This protein binds this small molecule.
Small molecule (SMILES): Nc1ncnc2c1ncn2[C@@H]1O[C@H](CO[P](=O)(O)O[P](=O)(O)NP(=O)(O)O)[C@@H](O)[C@H]1O

Binding-site contacts:
Ligand atom C4' contacts residue GLY163 of chain 1.B at 3.8 Å.
Ligand atom N7 contacts residue ARG292 of chain 1.B at 3.7 Å.
Ligand atom O1B contacts residue MG1 of chain 1.E at 1.8 Å.
Ligand atom O3A contacts residue GLY163 of chain 1.B at 3.5 Å.
Ligand atom O1G contacts residue GLY165 of chain 1.B at 3.1 Å (h-bond).
Ligand atom O5' contacts residue GLY163 of chain 1.B at 3.8 Å.
Ligand atom C2' contacts residue GLU219 of chain 1.B at 3.2 Å.
Ligand atom C6 contacts residue ARG292 of chain 1.B at 3.8 Å.
Ligand atom O4' contacts residue GLY290 of chain 1.B at 3.6 Å.
Ligand atom O3A contacts residue ALA164 of chain 1.B at 3.5 Å (h-bond).
Ligand atom O3G contacts residue ALA164 of chain 1.B at 3.5 Å.
Ligand atom O1G contacts residue ALA164 of chain 1.B at 3.6 Å (h-bond).
Ligand atom N1 contacts residue SER222 of chain 1.B at 2.8 Å (h-bond).
Ligand atom C8 contacts residue GLU219 of chain 1.B at 3.6 Å.
Ligand atom C4 contacts residue GLY289 of chain 1.B at 3.5 Å.
Ligand atom O2' contacts residue LYS218 of chain 1.B at 2.8 Å (salt-bridge).
Ligand atom O3' contacts residue LYS218 of chain 1.B at 3.3 Å (salt-bridge).
Ligand atom PB contacts residue MG1 of chain 1.E at 3.2 Å.
Ligand atom N6 contacts residue ARG292 of chain 1.B at 3.5 Å.
Ligand atom N6 contacts residue GLU219 of chain 1.B at 3.5 Å (salt-bridge).
Ligand atom O1A contacts residue GLY288 of chain 1.B at 3.5 Å.
Ligand atom N3B contacts residue ALA164 of chain 1.B at 3.5 Å (h-bond).
Ligand atom O3G contacts residue GLY165 of chain 1.B at 3.5 Å (h-bond).
Ligand atom O1A contacts residue GLY289 of chain 1.B at 3.0 Å (h-bond).
Ligand atom O5' contacts residue GLY289 of chain 1.B at 3.3 Å (h-bond).
Ligand atom PA contacts residue GLY289 of chain 1.B at 3.7 Å.
Ligand atom C5 contacts residue GLY289 of chain 1.B at 3.6 Å.
Ligand atom N9 contacts residue GLY289 of chain 1.B at 3.7 Å.
Ligand atom N3 contacts residue LYS218 of chain 1.B at 3.6 Å.
Ligand atom C2 contacts residue ILE293 of chain 1.B at 3.7 Å (hydrophobic).
Ligand atom O3' contacts residue ALA164 of chain 1.B at 3.7 Å.
Ligand atom O4' contacts residue GLY289 of chain 1.B at 3.4 Å.
Ligand atom O2' contacts residue CYS215 of chain 1.B at 3.4 Å (h-bond).
Ligand atom C2' contacts residue LYS218 of chain 1.B at 3.7 Å.
Ligand atom O3' contacts residue GLY189 of chain 1.B at 3.3 Å.
Ligand atom O2' contacts residue GLU219 of chain 1.B at 2.7 Å (salt-bridge).
Ligand atom C2 contacts residue SER222 of chain 1.B at 3.4 Å.
Ligand atom N3B contacts residue GLY163 of chain 1.B at 3.5 Å.
Ligand atom O1G contacts residue THR166 of chain 1.B at 3.1 Å (h-bond).
Ligand atom N3B contacts residue MG1 of chain 1.E at 3.7 Å.

Sequence of chain 1.B:
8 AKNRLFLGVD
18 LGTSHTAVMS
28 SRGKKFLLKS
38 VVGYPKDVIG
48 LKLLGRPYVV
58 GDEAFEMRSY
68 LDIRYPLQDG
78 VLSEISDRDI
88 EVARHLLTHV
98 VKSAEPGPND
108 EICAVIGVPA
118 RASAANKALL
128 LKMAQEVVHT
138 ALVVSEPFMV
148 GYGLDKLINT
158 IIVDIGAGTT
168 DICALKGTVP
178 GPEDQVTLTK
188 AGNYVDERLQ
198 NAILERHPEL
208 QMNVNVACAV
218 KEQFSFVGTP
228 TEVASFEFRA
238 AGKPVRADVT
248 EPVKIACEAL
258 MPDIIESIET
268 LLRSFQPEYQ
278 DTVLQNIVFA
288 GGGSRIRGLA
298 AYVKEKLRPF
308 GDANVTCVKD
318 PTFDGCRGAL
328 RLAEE